Sequence of chain 1.A:
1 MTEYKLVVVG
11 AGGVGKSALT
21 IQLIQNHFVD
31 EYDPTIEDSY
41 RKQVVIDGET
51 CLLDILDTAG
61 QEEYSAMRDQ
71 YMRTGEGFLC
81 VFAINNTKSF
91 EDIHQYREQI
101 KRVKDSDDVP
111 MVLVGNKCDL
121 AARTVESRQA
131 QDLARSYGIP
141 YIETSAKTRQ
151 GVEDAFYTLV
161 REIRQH

A protein and the small-molecule ligand that binds it are described below.
Small molecule (SMILES): Nc1nc2c(ncn2[C@@H]2O[C@H](CO[P](=O)(O)O[P](=O)(O)NP(=O)(O)O)[C@@H](O)[C@H]2O)c(=O)[nH]1

Binding-site contacts:
Ligand atom O2G contacts residue MG1 of chain 1.B at 2.4 Å.
Ligand atom N2 contacts residue ASP119 of chain 1.A at 3.0 Å (salt-bridge).
Ligand atom O2B contacts residue LYS16 of chain 1.A at 3.3 Å (salt-bridge).
Ligand atom N3B contacts residue MG1 of chain 1.B at 3.5 Å.
Ligand atom PG contacts residue MG1 of chain 1.B at 3.4 Å.
Ligand atom C5' contacts residue GLY13 of chain 1.A at 3.6 Å.
Ligand atom O1B contacts residue GLY13 of chain 1.A at 3.4 Å (h-bond).
Ligand atom O6 contacts residue LYS117 of chain 1.A at 3.3 Å.
Ligand atom N1 contacts residue ASP119 of chain 1.A at 2.8 Å (salt-bridge).
Ligand atom N7 contacts residue ASN116 of chain 1.A at 3.2 Å (h-bond).
Ligand atom O2B contacts residue MG1 of chain 1.B at 2.3 Å.
Ligand atom O3G contacts residue GLY60 of chain 1.A at 3.0 Å (h-bond).
Ligand atom O4' contacts residue LYS117 of chain 1.A at 3.3 Å (salt-bridge).
Ligand atom PB contacts residue LYS16 of chain 1.A at 3.5 Å.
Ligand atom O3A contacts residue GLY15 of chain 1.A at 3.1 Å (h-bond).
Ligand atom O2' contacts residue ASP30 of chain 1.A at 3.2 Å.
Ligand atom O2' contacts residue PHE28 of chain 1.A at 3.2 Å.
Ligand atom O6 contacts residue ASN116 of chain 1.A at 3.5 Å (h-bond).
Ligand atom O6 contacts residue ASP119 of chain 1.A at 3.3 Å (salt-bridge).
Ligand atom O1B contacts residue GLY15 of chain 1.A at 2.9 Å (h-bond).
Ligand atom O3G contacts residue GLY12 of chain 1.A at 3.3 Å.
Ligand atom O6 contacts residue ALA146 of chain 1.A at 2.7 Å (h-bond).
Ligand atom C8 contacts residue ALA18 of chain 1.A at 3.4 Å (hydrophobic).
Ligand atom O1B contacts residue LYS16 of chain 1.A at 2.9 Å (salt-bridge).
Ligand atom O2' contacts residue VAL29 of chain 1.A at 2.8 Å (h-bond).
Ligand atom O6 contacts residue LYS147 of chain 1.A at 3.5 Å (salt-bridge).
Ligand atom O6 contacts residue SER145 of chain 1.A at 3.4 Å.
Ligand atom O3G contacts residue LYS16 of chain 1.A at 2.6 Å (salt-bridge).
Ligand atom O2G contacts residue THR35 of chain 1.A at 3.2 Å (h-bond).
Ligand atom C6 contacts residue ASP119 of chain 1.A at 3.5 Å.
Ligand atom C2' contacts residue VAL29 of chain 1.A at 3.5 Å (hydrophobic).
Ligand atom N3B contacts residue GLY13 of chain 1.A at 3.0 Å (h-bond).
Ligand atom O1A contacts residue ALA18 of chain 1.A at 2.8 Å (h-bond).
Ligand atom PB contacts residue MG1 of chain 1.B at 3.3 Å.
Ligand atom O1A contacts residue SER17 of chain 1.A at 3.4 Å (h-bond).
Ligand atom O1B contacts residue VAL14 of chain 1.A at 3.2 Å (h-bond).
Ligand atom N7 contacts residue ALA146 of chain 1.A at 3.5 Å.
Ligand atom N7 contacts residue ALA18 of chain 1.A at 3.5 Å.
Ligand atom O1A contacts residue GLY15 of chain 1.A at 3.5 Å.
Ligand atom O2B contacts residue SER17 of chain 1.A at 2.8 Å (h-bond).